Sequence of chain 34.B:
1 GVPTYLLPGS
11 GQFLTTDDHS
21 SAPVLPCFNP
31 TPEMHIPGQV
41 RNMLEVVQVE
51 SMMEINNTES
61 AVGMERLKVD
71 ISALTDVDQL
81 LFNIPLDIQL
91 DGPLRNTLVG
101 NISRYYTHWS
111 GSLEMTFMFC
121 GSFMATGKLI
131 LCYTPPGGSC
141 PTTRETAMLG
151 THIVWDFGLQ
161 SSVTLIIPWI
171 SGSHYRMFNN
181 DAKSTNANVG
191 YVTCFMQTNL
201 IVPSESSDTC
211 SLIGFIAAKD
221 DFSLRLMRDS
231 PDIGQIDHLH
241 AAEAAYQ

Sequence of chain 34.A:
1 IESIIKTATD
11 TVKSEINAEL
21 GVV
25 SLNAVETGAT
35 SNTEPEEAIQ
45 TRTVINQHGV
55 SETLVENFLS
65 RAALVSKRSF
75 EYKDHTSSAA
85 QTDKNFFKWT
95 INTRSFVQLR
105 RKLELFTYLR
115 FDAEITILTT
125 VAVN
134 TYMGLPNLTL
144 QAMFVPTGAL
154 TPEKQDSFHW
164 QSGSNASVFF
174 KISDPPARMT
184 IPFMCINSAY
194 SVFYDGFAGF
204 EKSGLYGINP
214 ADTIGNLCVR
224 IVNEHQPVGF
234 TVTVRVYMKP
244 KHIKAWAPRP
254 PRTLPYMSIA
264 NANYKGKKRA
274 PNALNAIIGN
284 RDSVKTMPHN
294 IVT

Binding-site contacts:
Ligand atom C10 contacts residue PRO231 of chain 34.B at 3.5 Å (hydrophobic).
Ligand atom O6 contacts residue ASP91 of chain 34.B at 3.2 Å.
Ligand atom O4 contacts residue ASP91 of chain 34.B at 2.4 Å (salt-bridge).
Ligand atom N5 contacts residue PRO231 of chain 34.B at 2.6 Å (h-bond).
Ligand atom C7 contacts residue ASN180 of chain 34.B at 3.5 Å.
Ligand atom C11 contacts residue PRO231 of chain 34.B at 3.5 Å (hydrophobic).
Ligand atom O1B contacts residue ASP91 of chain 34.B at 3.8 Å.
Ligand atom O3 contacts residue PRO274 of chain 34.A at 3.6 Å.
Ligand atom O6 contacts residue PRO274 of chain 34.A at 3.8 Å.
Ligand atom C5 contacts residue ASN275 of chain 34.A at 3.5 Å.
Ligand atom O7 contacts residue LYS270 of chain 34.A at 3.4 Å (salt-bridge).
Ligand atom C1 contacts residue ARG104 of chain 34.B at 3.4 Å.
Ligand atom C4 contacts residue ASP91 of chain 34.B at 3.4 Å.
Ligand atom O10 contacts residue LYS270 of chain 34.A at 3.0 Å (salt-bridge).
Ligand atom O3 contacts residue GLY282 of chain 34.A at 3.3 Å.
Ligand atom O4 contacts residue ARG95 of chain 34.B at 3.3 Å (salt-bridge).
Ligand atom O10 contacts residue ASN275 of chain 34.A at 2.7 Å (h-bond).
Ligand atom C4 contacts residue ARG104 of chain 34.B at 3.7 Å.
Ligand atom O4 contacts residue ASN275 of chain 34.A at 2.8 Å (h-bond).
Ligand atom C10 contacts residue LYS270 of chain 34.A at 3.6 Å.
Ligand atom C10 contacts residue ASP232 of chain 34.B at 3.6 Å.
Ligand atom N5 contacts residue ASN275 of chain 34.A at 3.5 Å (h-bond).
Ligand atom C8 contacts residue ASN180 of chain 34.B at 3.0 Å.
Ligand atom C4 contacts residue PRO231 of chain 34.B at 3.4 Å (hydrophobic).
Ligand atom C5 contacts residue PRO231 of chain 34.B at 3.4 Å (hydrophobic).
Ligand atom C3 contacts residue PRO274 of chain 34.A at 3.7 Å (hydrophobic).
Ligand atom C3 contacts residue ARG104 of chain 34.B at 3.8 Å.
Ligand atom C11 contacts residue ASP232 of chain 34.B at 3.4 Å.
Ligand atom O7 contacts residue ASN180 of chain 34.B at 3.2 Å (h-bond).
Ligand atom C11 contacts residue GLY234 of chain 34.B at 3.7 Å.
Ligand atom O7 contacts residue PRO274 of chain 34.A at 3.5 Å.
Ligand atom C3 contacts residue ARG95 of chain 34.B at 3.8 Å.
Ligand atom C11 contacts residue ILE233 of chain 34.B at 3.5 Å (hydrophobic).
Ligand atom C10 contacts residue ASN275 of chain 34.A at 3.2 Å.
Ligand atom O4 contacts residue PRO231 of chain 34.B at 3.8 Å.
Ligand atom C4 contacts residue ASN275 of chain 34.A at 3.7 Å.
Ligand atom O1B contacts residue ARG104 of chain 34.B at 2.4 Å (salt-bridge).
Ligand atom C4 contacts residue PRO274 of chain 34.A at 3.8 Å (hydrophobic).
Ligand atom O4 contacts residue ASP232 of chain 34.B at 2.9 Å (salt-bridge).
Ligand atom C4 contacts residue ASP232 of chain 34.B at 3.5 Å.

A protein and the small-molecule ligand that binds it are described below.
Small molecule (SMILES): CC(=O)N[C@@H]1[C@@H](O)[C@H](O[C@@H]2O[C@H](CO[C@]3(C(=O)O)C[C@H](O)[C@@H](NC(C)=O)[C@H]([C@H](O)[C@H](O)CO)O3)[C@H](O)[C@H](O)[C@H]2O)[C@@H](CO)O[C@H]1O